Sequence of chain 1.B:
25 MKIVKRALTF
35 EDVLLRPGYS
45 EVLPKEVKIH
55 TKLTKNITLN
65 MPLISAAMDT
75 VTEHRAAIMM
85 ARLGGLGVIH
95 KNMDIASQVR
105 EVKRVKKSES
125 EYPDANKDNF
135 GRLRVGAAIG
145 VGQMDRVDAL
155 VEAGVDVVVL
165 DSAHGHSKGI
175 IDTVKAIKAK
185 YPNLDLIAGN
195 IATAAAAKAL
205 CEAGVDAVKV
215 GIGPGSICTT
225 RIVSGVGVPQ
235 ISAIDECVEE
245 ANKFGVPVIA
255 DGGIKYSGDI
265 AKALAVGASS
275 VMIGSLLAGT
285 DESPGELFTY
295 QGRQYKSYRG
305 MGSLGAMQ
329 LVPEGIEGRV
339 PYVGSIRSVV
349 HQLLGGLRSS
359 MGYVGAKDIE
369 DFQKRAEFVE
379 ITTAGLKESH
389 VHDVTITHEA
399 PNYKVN

Binding-site contacts:
Ligand atom O2' contacts residue ASN194 of chain 1.B at 3.5 Å (h-bond).
Ligand atom C2 contacts residue C911 of chain 1.O at 3.1 Å.
Ligand atom C6 contacts residue GLY306 of chain 1.B at 3.5 Å.
Ligand atom O3P contacts residue GLY257 of chain 1.B at 2.8 Å (h-bond).
Ligand atom C2' contacts residue ACY1 of chain 1.S at 3.6 Å.
Ligand atom O1P contacts residue TYR302 of chain 1.B at 2.7 Å (h-bond).
Ligand atom O3P contacts residue SER220 of chain 1.B at 3.0 Å (h-bond).
Ligand atom C4' contacts residue ASP255 of chain 1.B at 3.6 Å.
Ligand atom O6 contacts residue GLY333 of chain 1.B at 3.5 Å.
Ligand atom O3P contacts residue GLY219 of chain 1.B at 3.5 Å.
Ligand atom N7 contacts residue GLY304 of chain 1.B at 3.5 Å.
Ligand atom O2P contacts residue GLY278 of chain 1.B at 2.9 Å (h-bond).
Ligand atom N1 contacts residue C911 of chain 1.O at 3.4 Å.
Ligand atom C5 contacts residue MET305 of chain 1.B at 3.6 Å (hydrophobic).
Ligand atom O6 contacts residue GLY304 of chain 1.B at 3.1 Å.
Ligand atom C5 contacts residue ILE221 of chain 1.B at 3.5 Å (hydrophobic).
Ligand atom O1P contacts residue SER279 of chain 1.B at 3.1 Å (h-bond).
Ligand atom O3' contacts residue MET276 of chain 1.B at 3.7 Å.
Ligand atom O3' contacts residue ALA70 of chain 1.B at 3.4 Å.
Ligand atom C2 contacts residue CYS222 of chain 1.B at 3.1 Å (hydrophobic).
Ligand atom N7 contacts residue MET305 of chain 1.B at 2.8 Å (h-bond).
Ligand atom N7 contacts residue ILE221 of chain 1.B at 3.6 Å.
Ligand atom O5' contacts residue GLY256 of chain 1.B at 3.5 Å.
Ligand atom C8 contacts residue MET72 of chain 1.B at 3.6 Å (hydrophobic).
Ligand atom O1P contacts residue SER220 of chain 1.B at 2.7 Å (h-bond).
Ligand atom O2' contacts residue ACY1 of chain 1.S at 3.5 Å (h-bond).
Ligand atom C5' contacts residue TYR302 of chain 1.B at 3.4 Å (hydrophobic).
Ligand atom C4 contacts residue C911 of chain 1.O at 3.5 Å.
Ligand atom O6 contacts residue MET305 of chain 1.B at 3.1 Å (h-bond).
Ligand atom O6 contacts residue GLY306 of chain 1.B at 2.6 Å (h-bond).
Ligand atom O2P contacts residue SER279 of chain 1.B at 3.4 Å (h-bond).
Ligand atom N3 contacts residue C911 of chain 1.O at 3.2 Å.
Ligand atom O2' contacts residue ASP255 of chain 1.B at 2.6 Å (salt-bridge).
Ligand atom C3' contacts residue ASP255 of chain 1.B at 3.5 Å.
Ligand atom O3' contacts residue ASP255 of chain 1.B at 2.5 Å (salt-bridge).
Ligand atom N1 contacts residue GLU332 of chain 1.B at 2.7 Å (salt-bridge).
Ligand atom O5' contacts residue GLY219 of chain 1.B at 3.5 Å.
Ligand atom C5 contacts residue C911 of chain 1.O at 3.6 Å.
Ligand atom C2 contacts residue GLU332 of chain 1.B at 3.3 Å.
Ligand atom N3 contacts residue CYS222 of chain 1.B at 3.5 Å.

This protein binds this small molecule.
Small molecule (SMILES): O=c1[nH]cnc2c1ncn2[C@@H]1O[C@H](COP(=O)(O)O)[C@@H](O)[C@H]1O